Sequence of chain 1.A:
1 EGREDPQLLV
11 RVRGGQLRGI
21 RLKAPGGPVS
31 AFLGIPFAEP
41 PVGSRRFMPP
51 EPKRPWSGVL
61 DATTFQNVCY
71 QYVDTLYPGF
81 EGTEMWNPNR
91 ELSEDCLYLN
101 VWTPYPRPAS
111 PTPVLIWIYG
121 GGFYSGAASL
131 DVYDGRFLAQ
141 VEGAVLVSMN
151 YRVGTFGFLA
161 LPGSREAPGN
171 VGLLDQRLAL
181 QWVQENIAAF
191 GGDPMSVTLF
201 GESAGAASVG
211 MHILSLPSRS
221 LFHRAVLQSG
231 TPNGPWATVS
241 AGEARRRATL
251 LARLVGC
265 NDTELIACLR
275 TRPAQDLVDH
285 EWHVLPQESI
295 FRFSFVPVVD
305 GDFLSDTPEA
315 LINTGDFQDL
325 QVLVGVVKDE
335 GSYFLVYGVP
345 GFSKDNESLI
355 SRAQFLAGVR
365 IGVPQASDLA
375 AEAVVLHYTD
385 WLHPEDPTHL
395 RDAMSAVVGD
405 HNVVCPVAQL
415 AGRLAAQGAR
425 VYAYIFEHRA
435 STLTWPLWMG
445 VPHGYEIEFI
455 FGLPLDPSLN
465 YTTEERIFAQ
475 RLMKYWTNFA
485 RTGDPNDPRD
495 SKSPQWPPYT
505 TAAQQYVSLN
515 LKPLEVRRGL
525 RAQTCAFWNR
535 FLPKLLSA

The small molecule below binds the protein below.
Small molecule (SMILES): CC(=O)N[C@@H]1[C@@H](O)[C@H](O)[C@@H](CO)O[C@H]1O

Binding-site contacts:
Ligand atom C3 contacts residue GLY345 of chain 1.A at 4.1 Å.
Ligand atom C8 contacts residue ASN350 of chain 1.A at 4.3 Å.
Ligand atom C1 contacts residue ASN350 of chain 1.A at 1.5 Å.
Ligand atom C6 contacts residue SER347 of chain 1.A at 4.3 Å.
Ligand atom O7 contacts residue ASN350 of chain 1.A at 3.5 Å (h-bond).
Ligand atom C4 contacts residue ASN350 of chain 1.A at 4.3 Å.
Ligand atom O5 contacts residue ASN350 of chain 1.A at 2.4 Å (h-bond).
Ligand atom C5 contacts residue SER347 of chain 1.A at 4.0 Å.
Ligand atom O5 contacts residue SER347 of chain 1.A at 3.6 Å.
Ligand atom C7 contacts residue ASN350 of chain 1.A at 3.5 Å.
Ligand atom C2 contacts residue ASN350 of chain 1.A at 2.5 Å.
Ligand atom C3 contacts residue ASN350 of chain 1.A at 3.9 Å.
Ligand atom C8 contacts residue LEU353 of chain 1.A at 3.9 Å (hydrophobic).
Ligand atom C5 contacts residue ASN350 of chain 1.A at 3.7 Å.
Ligand atom O4 contacts residue GLY345 of chain 1.A at 4.0 Å.
Ligand atom C1 contacts residue SER347 of chain 1.A at 3.9 Å.
Ligand atom N2 contacts residue GLY345 of chain 1.A at 4.1 Å.
Ligand atom C8 contacts residue SER352 of chain 1.A at 4.5 Å.
Ligand atom N2 contacts residue ASN350 of chain 1.A at 3.0 Å (h-bond).